Binding-site contacts:
Ligand atom C8 contacts residue ALA146 of chain 4.A at 4.5 Å (hydrophobic).
Ligand atom C1 contacts residue SER147 of chain 4.A at 3.6 Å.
Ligand atom C11 contacts residue ARG143 of chain 4.A at 4.0 Å.
Ligand atom C6 contacts residue ALA146 of chain 4.A at 4.2 Å (hydrophobic).
Ligand atom C6 contacts residue TYR145 of chain 4.A at 3.4 Å (hydrophobic).
Ligand atom O8 contacts residue ALA146 of chain 4.A at 3.3 Å.
Ligand atom O1B contacts residue SER147 of chain 4.A at 2.7 Å (h-bond).
Ligand atom O4 contacts residue TYR145 of chain 4.A at 4.2 Å.
Ligand atom N5 contacts residue TYR145 of chain 4.A at 2.6 Å (h-bond).
Ligand atom O1A contacts residue ALA146 of chain 4.A at 3.2 Å.
Ligand atom O1B contacts residue ALA146 of chain 4.A at 4.3 Å.
Ligand atom C1 contacts residue ALA146 of chain 4.A at 4.0 Å (hydrophobic).
Ligand atom O1A contacts residue SER147 of chain 4.A at 3.1 Å (h-bond).
Ligand atom C9 contacts residue TYR145 of chain 4.A at 4.4 Å (hydrophobic).
Ligand atom C7 contacts residue TYR145 of chain 4.A at 3.9 Å (hydrophobic).
Ligand atom C4 contacts residue TYR145 of chain 4.A at 3.6 Å (hydrophobic).
Ligand atom O1A contacts residue ASN148 of chain 4.A at 4.3 Å.
Ligand atom C5 contacts residue TYR145 of chain 4.A at 3.3 Å (hydrophobic).
Ligand atom C10 contacts residue TYR145 of chain 4.A at 3.6 Å (hydrophobic).
Ligand atom C11 contacts residue TYR145 of chain 4.A at 3.7 Å (hydrophobic).

Sequence of chain 4.A:
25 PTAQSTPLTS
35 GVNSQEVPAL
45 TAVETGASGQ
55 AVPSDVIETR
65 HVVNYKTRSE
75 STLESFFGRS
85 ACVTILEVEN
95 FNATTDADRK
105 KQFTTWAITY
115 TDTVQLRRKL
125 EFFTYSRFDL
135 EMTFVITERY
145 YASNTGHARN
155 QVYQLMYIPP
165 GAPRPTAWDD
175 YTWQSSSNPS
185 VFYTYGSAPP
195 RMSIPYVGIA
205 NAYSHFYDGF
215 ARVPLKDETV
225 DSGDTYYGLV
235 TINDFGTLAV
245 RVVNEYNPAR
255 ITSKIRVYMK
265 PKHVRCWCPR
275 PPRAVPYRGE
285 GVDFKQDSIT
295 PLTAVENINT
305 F

This small molecule binds to this protein.
Small molecule (SMILES): CC(=O)N[C@H]1[C@H]([C@H](O)[C@H](O)CO)O[C@@](O)(C(=O)O)C[C@@H]1O